A protein and the small-molecule ligand that binds it are described below.
Small molecule (SMILES): COc1cccc2[nH]c(C(=O)N[C@@H](CC(C)C)C(=O)N[C@@H](C[C@@H]3CCNC3=O)C(=O)c3nc4ccccc4s3)cc12

Sequence of chain 1.A:
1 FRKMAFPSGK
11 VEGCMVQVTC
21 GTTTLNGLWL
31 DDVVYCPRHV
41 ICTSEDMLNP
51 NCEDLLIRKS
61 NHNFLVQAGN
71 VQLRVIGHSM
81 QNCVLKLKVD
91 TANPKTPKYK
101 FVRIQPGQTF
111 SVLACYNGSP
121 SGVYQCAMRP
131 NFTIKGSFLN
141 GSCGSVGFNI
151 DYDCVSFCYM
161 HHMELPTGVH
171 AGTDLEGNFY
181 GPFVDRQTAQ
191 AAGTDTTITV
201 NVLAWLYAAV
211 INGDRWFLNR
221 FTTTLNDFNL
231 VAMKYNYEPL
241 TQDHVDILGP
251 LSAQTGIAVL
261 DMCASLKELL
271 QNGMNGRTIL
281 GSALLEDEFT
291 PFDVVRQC

Binding-site contacts:
Ligand atom O5 contacts residue PHE138 of chain 1.A at 3.4 Å.
Ligand atom N3 contacts residue CYS143 of chain 1.A at 2.8 Å (h-bond).
Ligand atom N3 contacts residue HIS162 of chain 1.A at 2.8 Å (h-bond).
Ligand atom S1 contacts residue HIS39 of chain 1.A at 3.2 Å (h-bond).
Ligand atom S1 contacts residue CYS143 of chain 1.A at 3.0 Å (h-bond).
Ligand atom O2 contacts residue MET163 of chain 1.A at 3.3 Å.
Ligand atom C1 contacts residue ALA189 of chain 1.A at 3.6 Å (hydrophobic).
Ligand atom C16 contacts residue ASN140 of chain 1.A at 3.4 Å.
Ligand atom C13 contacts residue CYS143 of chain 1.A at 2.6 Å (hydrophobic).
Ligand atom C17 contacts residue LEU139 of chain 1.A at 3.7 Å (hydrophobic).
Ligand atom O5 contacts residue HIS170 of chain 1.A at 3.6 Å.
Ligand atom C16 contacts residue LEU139 of chain 1.A at 3.7 Å (hydrophobic).
Ligand atom C30 contacts residue HIS162 of chain 1.A at 3.7 Å.
Ligand atom N4 contacts residue PHE138 of chain 1.A at 3.2 Å (h-bond).
Ligand atom C4 contacts residue GLU164 of chain 1.A at 3.5 Å.
Ligand atom C20 contacts residue CYS143 of chain 1.A at 2.5 Å (hydrophobic).
Ligand atom C25 contacts residue HIS39 of chain 1.A at 3.7 Å.
Ligand atom O1 contacts residue THR188 of chain 1.A at 3.2 Å (h-bond).
Ligand atom C27 contacts residue GLN187 of chain 1.A at 3.7 Å.
Ligand atom N4 contacts residue GLU164 of chain 1.A at 3.4 Å (salt-bridge).
Ligand atom O4 contacts residue CYS143 of chain 1.A at 2.0 Å (h-bond).
Ligand atom C2 contacts residue ALA189 of chain 1.A at 3.6 Å (hydrophobic).
Ligand atom O5 contacts residue SER142 of chain 1.A at 3.6 Å (h-bond).
Ligand atom O1 contacts residue GLN187 of chain 1.A at 3.4 Å.
Ligand atom N2 contacts residue GLN187 of chain 1.A at 3.0 Å (h-bond).
Ligand atom O4 contacts residue SER142 of chain 1.A at 3.6 Å (h-bond).
Ligand atom N4 contacts residue LEU139 of chain 1.A at 3.5 Å (h-bond).
Ligand atom C7 contacts residue GLU164 of chain 1.A at 3.7 Å.
Ligand atom C18 contacts residue GLU164 of chain 1.A at 3.3 Å.
Ligand atom C26 contacts residue HIS39 of chain 1.A at 3.4 Å.
Ligand atom C12 contacts residue HIS162 of chain 1.A at 3.6 Å.
Ligand atom C14 contacts residue SER142 of chain 1.A at 3.6 Å.
Ligand atom C19 contacts residue CYS143 of chain 1.A at 1.8 Å (hydrophobic).
Ligand atom C11 contacts residue HIS162 of chain 1.A at 3.4 Å.
Ligand atom N1 contacts residue GLU164 of chain 1.A at 2.7 Å (salt-bridge).
Ligand atom O2 contacts residue GLU164 of chain 1.A at 2.9 Å (salt-bridge).
Ligand atom C14 contacts residue CYS143 of chain 1.A at 3.2 Å (hydrophobic).
Ligand atom C8 contacts residue GLN187 of chain 1.A at 3.3 Å.
Ligand atom O5 contacts residue HIS161 of chain 1.A at 2.6 Å (h-bond).
Ligand atom C17 contacts residue ASN140 of chain 1.A at 3.4 Å.